Binding-site contacts:
Ligand atom CG contacts residue OH1 of chain 1.M at 4.3 Å.
Ligand atom C contacts residue TRP102 of chain 1.A at 4.2 Å (hydrophobic).
Ligand atom CB contacts residue HIS361 of chain 1.B at 3.5 Å.
Ligand atom CD contacts residue ASP271 of chain 1.B at 4.0 Å.
Ligand atom CG contacts residue TRP102 of chain 1.A at 4.3 Å (hydrophobic).
Ligand atom C contacts residue HIS250 of chain 1.B at 4.0 Å.
Ligand atom N contacts residue HIS250 of chain 1.B at 3.2 Å (h-bond).
Ligand atom C contacts residue ARG393 of chain 1.B at 3.5 Å.
Ligand atom CA contacts residue GLU407 of chain 1.B at 3.5 Å.
Ligand atom CA contacts residue MN1 of chain 1.K at 4.3 Å.
Ligand atom OXT contacts residue HIS372 of chain 1.B at 3.6 Å.
Ligand atom CG contacts residue HIS361 of chain 1.B at 4.1 Å.
Ligand atom CG contacts residue HIS250 of chain 1.B at 4.0 Å.
Ligand atom CA contacts residue HIS250 of chain 1.B at 4.1 Å.
Ligand atom CD contacts residue OH1 of chain 1.M at 3.1 Å.
Ligand atom CB contacts residue GLU407 of chain 1.B at 3.8 Å.
Ligand atom OXT contacts residue ARG393 of chain 1.B at 2.9 Å (salt-bridge).
Ligand atom CB contacts residue TRP102 of chain 1.A at 4.2 Å (hydrophobic).
Ligand atom CG contacts residue LEU249 of chain 1.B at 4.1 Å (hydrophobic).
Ligand atom CB contacts residue OH1 of chain 1.M at 4.4 Å.
Ligand atom O contacts residue HIS365 of chain 1.B at 4.1 Å.
Ligand atom C contacts residue HIS372 of chain 1.B at 3.9 Å.
Ligand atom O contacts residue HIS372 of chain 1.B at 4.0 Å.
Ligand atom N contacts residue MN1 of chain 1.K at 4.2 Å.
Ligand atom CG contacts residue ARG445 of chain 1.B at 4.0 Å.
Ligand atom CD contacts residue HIS250 of chain 1.B at 3.5 Å.
Ligand atom CD contacts residue ARG445 of chain 1.B at 3.7 Å.
Ligand atom CA contacts residue OH1 of chain 1.M at 3.5 Å.
Ligand atom CB contacts residue HIS250 of chain 1.B at 4.5 Å.
Ligand atom CD contacts residue LEU249 of chain 1.B at 4.0 Å (hydrophobic).
Ligand atom O contacts residue ARG393 of chain 1.B at 2.8 Å (salt-bridge).
Ligand atom CG contacts residue GLU407 of chain 1.B at 4.1 Å.
Ligand atom N contacts residue GLU407 of chain 1.B at 3.6 Å.
Ligand atom CD contacts residue GLU407 of chain 1.B at 3.7 Å.
Ligand atom OXT contacts residue HIS250 of chain 1.B at 3.1 Å (h-bond).
Ligand atom N contacts residue OH1 of chain 1.M at 2.8 Å (h-bond).
Ligand atom OXT contacts residue TRP102 of chain 1.A at 3.5 Å.

A small-molecule ligand and the protein it binds are described below.
Small molecule (SMILES): O=C(O)[C@@H]1CCCN1

Sequence of chain 1.A:
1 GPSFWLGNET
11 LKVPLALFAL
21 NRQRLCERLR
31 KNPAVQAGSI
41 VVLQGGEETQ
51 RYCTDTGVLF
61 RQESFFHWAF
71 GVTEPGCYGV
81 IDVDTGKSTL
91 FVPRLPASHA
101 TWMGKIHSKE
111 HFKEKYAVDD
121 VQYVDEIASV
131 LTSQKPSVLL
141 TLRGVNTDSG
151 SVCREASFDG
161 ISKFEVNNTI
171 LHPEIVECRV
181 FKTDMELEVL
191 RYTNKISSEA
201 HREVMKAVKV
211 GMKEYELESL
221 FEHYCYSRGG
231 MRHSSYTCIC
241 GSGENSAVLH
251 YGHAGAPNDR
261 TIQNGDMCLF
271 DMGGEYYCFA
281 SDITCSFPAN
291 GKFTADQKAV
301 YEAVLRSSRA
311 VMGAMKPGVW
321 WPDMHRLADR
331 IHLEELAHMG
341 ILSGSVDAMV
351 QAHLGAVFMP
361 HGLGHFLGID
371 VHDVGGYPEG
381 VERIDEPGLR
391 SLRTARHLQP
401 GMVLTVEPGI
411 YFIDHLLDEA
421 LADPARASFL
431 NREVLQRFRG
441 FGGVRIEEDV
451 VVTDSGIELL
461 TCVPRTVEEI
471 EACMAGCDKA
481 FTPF

Sequence of chain 1.B:
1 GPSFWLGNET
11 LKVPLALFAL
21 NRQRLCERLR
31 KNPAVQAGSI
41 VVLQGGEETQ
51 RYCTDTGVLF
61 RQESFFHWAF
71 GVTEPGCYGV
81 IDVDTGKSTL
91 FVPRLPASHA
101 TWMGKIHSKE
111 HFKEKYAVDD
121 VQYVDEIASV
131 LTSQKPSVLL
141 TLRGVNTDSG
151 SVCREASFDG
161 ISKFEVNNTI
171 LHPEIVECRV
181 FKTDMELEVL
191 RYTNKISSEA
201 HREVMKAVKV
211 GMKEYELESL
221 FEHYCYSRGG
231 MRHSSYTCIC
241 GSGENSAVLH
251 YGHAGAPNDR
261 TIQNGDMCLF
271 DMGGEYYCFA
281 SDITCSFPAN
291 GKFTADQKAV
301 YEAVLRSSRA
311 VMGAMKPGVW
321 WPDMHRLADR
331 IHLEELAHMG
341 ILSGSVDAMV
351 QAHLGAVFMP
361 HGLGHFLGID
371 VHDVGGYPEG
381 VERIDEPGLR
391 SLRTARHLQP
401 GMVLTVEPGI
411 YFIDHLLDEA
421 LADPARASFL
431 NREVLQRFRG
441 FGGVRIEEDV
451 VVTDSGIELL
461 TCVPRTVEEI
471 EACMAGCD